This small molecule binds to this protein.
Small molecule (SMILES): C[C@H]1O[C@@H](n2cnc3c(N)ncnc32)[C@H](O)[C@@H]1O

Sequence of chain 1.A:
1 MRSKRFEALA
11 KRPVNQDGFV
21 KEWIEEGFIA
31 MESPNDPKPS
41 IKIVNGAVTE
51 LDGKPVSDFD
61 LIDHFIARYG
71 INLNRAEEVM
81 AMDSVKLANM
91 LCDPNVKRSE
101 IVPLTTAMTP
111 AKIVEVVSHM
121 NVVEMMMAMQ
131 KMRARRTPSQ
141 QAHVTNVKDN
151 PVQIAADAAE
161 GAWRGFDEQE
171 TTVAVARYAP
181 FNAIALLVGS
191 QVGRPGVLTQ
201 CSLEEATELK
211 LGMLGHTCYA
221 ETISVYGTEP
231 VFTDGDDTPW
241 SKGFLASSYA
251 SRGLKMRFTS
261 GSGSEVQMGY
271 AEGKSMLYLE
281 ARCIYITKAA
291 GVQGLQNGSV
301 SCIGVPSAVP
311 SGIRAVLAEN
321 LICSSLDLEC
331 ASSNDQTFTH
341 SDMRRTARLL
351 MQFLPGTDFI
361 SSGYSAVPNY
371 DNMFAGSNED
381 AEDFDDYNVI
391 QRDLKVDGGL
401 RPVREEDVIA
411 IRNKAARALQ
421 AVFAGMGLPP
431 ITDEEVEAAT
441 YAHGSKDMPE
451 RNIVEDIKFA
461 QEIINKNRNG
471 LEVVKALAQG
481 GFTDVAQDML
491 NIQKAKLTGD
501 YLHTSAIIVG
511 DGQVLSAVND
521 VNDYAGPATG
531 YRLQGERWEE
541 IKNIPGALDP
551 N

Binding-site contacts:
Ligand atom N3 contacts residue THR259 of chain 1.A at 3.6 Å.
Ligand atom C8 contacts residue VAL300 of chain 1.A at 3.3 Å (hydrophobic).
Ligand atom N9 contacts residue THR259 of chain 1.A at 3.3 Å.
Ligand atom C6 contacts residue SER260 of chain 1.A at 3.2 Å.
Ligand atom N6 contacts residue SER299 of chain 1.A at 3.0 Å (h-bond).
Ligand atom C3' contacts residue B121 of chain 1.T at 3.4 Å.
Ligand atom N9 contacts residue B121 of chain 1.T at 3.4 Å.
Ligand atom C2 contacts residue SER260 of chain 1.A at 3.6 Å.
Ligand atom C5' contacts residue PGO1 of chain 1.P at 3.3 Å.
Ligand atom C4 contacts residue SER224 of chain 1.A at 3.6 Å.
Ligand atom N6 contacts residue SER260 of chain 1.A at 3.4 Å (h-bond).
Ligand atom C2 contacts residue VAL225 of chain 1.A at 3.6 Å (hydrophobic).
Ligand atom N6 contacts residue GLY261 of chain 1.A at 3.0 Å (h-bond).
Ligand atom C8 contacts residue SER301 of chain 1.A at 3.1 Å.
Ligand atom N7 contacts residue VAL300 of chain 1.A at 3.3 Å.
Ligand atom C4 contacts residue B121 of chain 1.T at 3.4 Å.
Ligand atom C4 contacts residue THR259 of chain 1.A at 3.3 Å.
Ligand atom C1' contacts residue SER224 of chain 1.A at 3.3 Å.
Ligand atom C5 contacts residue B121 of chain 1.T at 3.4 Å.
Ligand atom C5' contacts residue SER301 of chain 1.A at 3.4 Å.
Ligand atom C5' contacts residue B121 of chain 1.T at 3.1 Å.
Ligand atom C5 contacts residue SER260 of chain 1.A at 3.5 Å.
Ligand atom O2' contacts residue THR222 of chain 1.A at 3.2 Å (h-bond).
Ligand atom C2' contacts residue SER224 of chain 1.A at 3.1 Å.
Ligand atom O3' contacts residue B121 of chain 1.T at 2.7 Å (h-bond).
Ligand atom N3 contacts residue SER224 of chain 1.A at 2.8 Å (h-bond).
Ligand atom N7 contacts residue B121 of chain 1.T at 3.3 Å.
Ligand atom O2' contacts residue B121 of chain 1.T at 3.0 Å (h-bond).
Ligand atom C2 contacts residue THR259 of chain 1.A at 3.6 Å.
Ligand atom C1' contacts residue THR259 of chain 1.A at 3.5 Å.
Ligand atom N1 contacts residue SER264 of chain 1.A at 3.7 Å.
Ligand atom C5' contacts residue PHE374 of chain 1.A at 3.7 Å (hydrophobic).
Ligand atom C8 contacts residue B121 of chain 1.T at 3.3 Å.
Ligand atom N7 contacts residue SER301 of chain 1.A at 3.1 Å (h-bond).
Ligand atom O4' contacts residue THR222 of chain 1.A at 3.5 Å.
Ligand atom O2' contacts residue SER224 of chain 1.A at 2.7 Å (h-bond).
Ligand atom C4' contacts residue THR222 of chain 1.A at 3.6 Å.
Ligand atom N1 contacts residue SER260 of chain 1.A at 3.3 Å.
Ligand atom C4' contacts residue B121 of chain 1.T at 3.6 Å.
Ligand atom N1 contacts residue GLY261 of chain 1.A at 3.7 Å.